Sequence of chain 1.C:
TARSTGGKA

The small molecule below binds the protein below.
Small molecule (SMILES): OCCCO

Binding-site contacts:
Ligand atom C1 contacts residue M3L4 of chain 1.C at 4.2 Å.
Ligand atom O1 contacts residue AKG1 of chain 1.E at 4.5 Å.
Ligand atom C3 contacts residue HIS181 of chain 1.A at 4.0 Å.
Ligand atom O1 contacts residue HIS181 of chain 1.A at 4.0 Å.
Ligand atom C2 contacts residue HIS181 of chain 1.A at 3.3 Å.
Ligand atom O1 contacts residue THR6 of chain 1.C at 4.3 Å.
Ligand atom O1 contacts residue LYS234 of chain 1.A at 2.9 Å (salt-bridge).
Ligand atom C2 contacts residue AKG1 of chain 1.E at 3.3 Å.
Ligand atom C3 contacts residue PHE178 of chain 1.A at 3.7 Å (hydrophobic).
Ligand atom C1 contacts residue TYR170 of chain 1.A at 4.1 Å (hydrophobic).
Ligand atom O3 contacts residue HIS181 of chain 1.A at 3.4 Å (h-bond).
Ligand atom C1 contacts residue SER5 of chain 1.C at 4.0 Å.
Ligand atom O3 contacts residue LYS234 of chain 1.A at 3.7 Å.
Ligand atom C3 contacts residue THR6 of chain 1.C at 2.9 Å.
Ligand atom C2 contacts residue THR6 of chain 1.C at 4.3 Å.
Ligand atom C3 contacts residue LYS234 of chain 1.A at 3.8 Å.
Ligand atom C1 contacts residue AKG1 of chain 1.E at 3.7 Å.
Ligand atom C1 contacts residue THR6 of chain 1.C at 4.0 Å.
Ligand atom O1 contacts residue M3L4 of chain 1.C at 3.7 Å.
Ligand atom C1 contacts residue HIS181 of chain 1.A at 4.2 Å.
Ligand atom C3 contacts residue SER5 of chain 1.C at 4.0 Å.
Ligand atom C2 contacts residue PHE178 of chain 1.A at 3.5 Å (hydrophobic).
Ligand atom C2 contacts residue NI1 of chain 1.F at 4.3 Å.
Ligand atom C3 contacts residue ALA179 of chain 1.A at 4.5 Å (hydrophobic).
Ligand atom C1 contacts residue NI1 of chain 1.F at 4.4 Å.
Ligand atom C1 contacts residue LYS234 of chain 1.A at 4.2 Å.
Ligand atom O3 contacts residue ALA179 of chain 1.A at 3.3 Å (h-bond).
Ligand atom O3 contacts residue PHE178 of chain 1.A at 3.5 Å.
Ligand atom O1 contacts residue NI1 of chain 1.F at 4.5 Å.
Ligand atom O3 contacts residue THR6 of chain 1.C at 3.0 Å (h-bond).
Ligand atom O1 contacts residue SER5 of chain 1.C at 3.2 Å (h-bond).

Sequence of chain 1.A:
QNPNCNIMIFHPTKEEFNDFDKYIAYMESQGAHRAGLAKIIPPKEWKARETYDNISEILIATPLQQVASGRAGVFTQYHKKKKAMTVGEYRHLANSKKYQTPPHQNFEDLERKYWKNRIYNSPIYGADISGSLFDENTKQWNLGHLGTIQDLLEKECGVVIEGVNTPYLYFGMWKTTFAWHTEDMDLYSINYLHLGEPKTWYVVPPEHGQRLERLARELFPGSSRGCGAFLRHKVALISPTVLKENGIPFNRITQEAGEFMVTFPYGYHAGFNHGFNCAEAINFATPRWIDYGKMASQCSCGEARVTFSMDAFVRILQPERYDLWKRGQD